Sequence of chain 2.A:
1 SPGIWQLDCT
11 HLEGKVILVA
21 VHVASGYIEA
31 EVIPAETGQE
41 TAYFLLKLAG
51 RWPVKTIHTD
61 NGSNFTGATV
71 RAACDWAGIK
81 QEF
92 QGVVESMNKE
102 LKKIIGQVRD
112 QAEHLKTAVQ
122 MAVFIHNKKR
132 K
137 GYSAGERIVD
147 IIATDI

The small molecule below binds the protein below.
Small molecule (SMILES): C[C@H](NC(=O)[C@H](Cc1ccccc1)NC(=O)[C@H](Cc1ccc(O)cc1)NC(=O)[C@H](CO)NC(=O)[C@@H](N)CC1=c2ccccc2=NC1)C(=O)N[C@@H](CC(=O)O)C(=O)NCC(=O)N[C@@H](CO)C(=O)N[C@@H](Cc1ccc(O)cc1)C(=O)N[C@@H](CO)C(=O)N[C@@H](Cc1ccc(O)cc1)C(=O)N[C@@H](Cc1ccc(O)cc1)C(=O)N[C@@H](CC(=O)O)C(=O)N[C@@H](Cc1ccc(O)cc1)C(=O)N[C@H](C=O)CCC(=O)O

Binding-site contacts:
Ligand atom CZ contacts residue LEU12 of chain 2.A at 4.1 Å (hydrophobic).
Ligand atom CD2 contacts residue ARG110 of chain 2.A at 3.4 Å.
Ligand atom CE3 contacts residue GLU13 of chain 2.A at 3.5 Å.
Ligand atom O contacts residue GLY107 of chain 2.A at 3.3 Å.
Ligand atom CZ2 contacts residue ASP111 of chain 2.A at 4.0 Å.
Ligand atom CD1 contacts residue GLU13 of chain 2.A at 3.8 Å.
Ligand atom C contacts residue GLY107 of chain 2.A at 4.1 Å.
Ligand atom CB contacts residue LEU12 of chain 2.A at 3.7 Å (hydrophobic).
Ligand atom CG contacts residue ARG110 of chain 2.A at 3.9 Å.
Ligand atom OH contacts residue ARG110 of chain 2.A at 3.5 Å.
Ligand atom CZ contacts residue GLU13 of chain 2.A at 3.6 Å.
Ligand atom CE2 contacts residue ARG110 of chain 2.A at 3.4 Å.
Ligand atom CA contacts residue GLY107 of chain 2.A at 4.0 Å.
Ligand atom CE2 contacts residue GLY107 of chain 2.A at 3.5 Å.
Ligand atom CD1 contacts residue LEU12 of chain 2.A at 3.7 Å (hydrophobic).
Ligand atom CE2 contacts residue LYS103 of chain 2.A at 4.0 Å.
Ligand atom NE1 contacts residue ARG110 of chain 2.A at 3.9 Å.
Ligand atom CZ2 contacts residue ARG110 of chain 2.A at 3.7 Å.
Ligand atom CZ3 contacts residue GLU13 of chain 2.A at 3.4 Å.
Ligand atom CH2 contacts residue ARG110 of chain 2.A at 3.6 Å.
Ligand atom CD2 contacts residue LYS103 of chain 2.A at 3.6 Å.
Ligand atom CZ contacts residue ILE106 of chain 2.A at 4.0 Å (hydrophobic).
Ligand atom OH contacts residue LEU116 of chain 2.A at 4.1 Å.
Ligand atom OD1 contacts residue GLY107 of chain 2.A at 4.0 Å.
Ligand atom N contacts residue GLY107 of chain 2.A at 2.9 Å (h-bond).
Ligand atom CE1 contacts residue LEU12 of chain 2.A at 4.1 Å (hydrophobic).
Ligand atom CE2 contacts residue ASP111 of chain 2.A at 3.6 Å.
Ligand atom CD2 contacts residue GLY107 of chain 2.A at 4.0 Å.
Ligand atom CE2 contacts residue LEU12 of chain 2.A at 4.1 Å (hydrophobic).
Ligand atom CD1 contacts residue ARG110 of chain 2.A at 3.9 Å.
Ligand atom CG contacts residue LEU12 of chain 2.A at 3.7 Å (hydrophobic).
Ligand atom CZ3 contacts residue ARG110 of chain 2.A at 3.7 Å.
Ligand atom CE2 contacts residue ILE106 of chain 2.A at 3.7 Å (hydrophobic).
Ligand atom OH contacts residue ILE106 of chain 2.A at 3.8 Å.
Ligand atom OH contacts residue GLU13 of chain 2.A at 2.6 Å (salt-bridge).
Ligand atom CD1 contacts residue ASP111 of chain 2.A at 3.4 Å.
Ligand atom CE1 contacts residue GLU13 of chain 2.A at 3.6 Å.
Ligand atom NE1 contacts residue ASP111 of chain 2.A at 2.5 Å (salt-bridge).
Ligand atom CE3 contacts residue ARG110 of chain 2.A at 3.6 Å.
Ligand atom CD2 contacts residue LEU12 of chain 2.A at 4.1 Å (hydrophobic).